Sequence of chain 1.A:
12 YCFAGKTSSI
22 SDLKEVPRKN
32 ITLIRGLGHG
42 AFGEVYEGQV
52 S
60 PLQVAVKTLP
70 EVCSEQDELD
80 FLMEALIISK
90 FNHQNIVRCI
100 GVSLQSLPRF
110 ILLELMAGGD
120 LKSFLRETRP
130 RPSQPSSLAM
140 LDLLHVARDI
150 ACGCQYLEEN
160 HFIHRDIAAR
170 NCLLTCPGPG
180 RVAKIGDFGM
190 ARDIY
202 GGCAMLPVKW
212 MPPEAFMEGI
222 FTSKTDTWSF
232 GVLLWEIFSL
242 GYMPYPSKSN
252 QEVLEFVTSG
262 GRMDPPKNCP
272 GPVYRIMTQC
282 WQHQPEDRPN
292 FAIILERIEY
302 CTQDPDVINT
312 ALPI

Binding-site contacts:
Ligand atom N5 contacts residue PRO290 of chain 1.A at 3.5 Å.
Ligand atom N5 contacts residue GLN280 of chain 1.A at 3.0 Å (h-bond).
Ligand atom C4 contacts residue GLN280 of chain 1.A at 4.1 Å.
Ligand atom C8 contacts residue PRO290 of chain 1.A at 3.8 Å (hydrophobic).
Ligand atom N6 contacts residue ASP288 of chain 1.A at 2.6 Å (salt-bridge).
Ligand atom N6 contacts residue GLN280 of chain 1.A at 3.5 Å (h-bond).
Ligand atom C1 contacts residue ASP288 of chain 1.A at 3.6 Å.
Ligand atom C1 contacts residue PRO290 of chain 1.A at 4.2 Å (hydrophobic).
Ligand atom C9 contacts residue PRO290 of chain 1.A at 3.6 Å (hydrophobic).
Ligand atom F32 contacts residue ARG276 of chain 1.A at 3.8 Å.
Ligand atom F30 contacts residue ILE294 of chain 1.A at 4.2 Å.
Ligand atom N6 contacts residue PRO290 of chain 1.A at 3.4 Å (h-bond).
Ligand atom C11 contacts residue ILE294 of chain 1.A at 3.6 Å (hydrophobic).
Ligand atom C2 contacts residue ARG289 of chain 1.A at 3.7 Å.
Ligand atom F30 contacts residue ILE277 of chain 1.A at 4.1 Å.
Ligand atom C3 contacts residue ILE294 of chain 1.A at 4.3 Å (hydrophobic).
Ligand atom C13 contacts residue ILE294 of chain 1.A at 3.7 Å (hydrophobic).
Ligand atom N5 contacts residue ARG289 of chain 1.A at 4.1 Å.
Ligand atom F32 contacts residue ILE277 of chain 1.A at 3.8 Å.
Ligand atom F30 contacts residue PRO290 of chain 1.A at 4.0 Å.
Ligand atom C4 contacts residue PRO290 of chain 1.A at 3.6 Å (hydrophobic).
Ligand atom C9 contacts residue ILE294 of chain 1.A at 3.8 Å (hydrophobic).
Ligand atom C2 contacts residue PRO290 of chain 1.A at 3.7 Å (hydrophobic).
Ligand atom F31 contacts residue ARG298 of chain 1.A at 2.7 Å.
Ligand atom F32 contacts residue GLN280 of chain 1.A at 3.5 Å.
Ligand atom C2 contacts residue ASP288 of chain 1.A at 3.5 Å.
Ligand atom F30 contacts residue ARG298 of chain 1.A at 3.6 Å.
Ligand atom C1 contacts residue GLU287 of chain 1.A at 3.7 Å.
Ligand atom C1 contacts residue ARG289 of chain 1.A at 3.5 Å.
Ligand atom C12 contacts residue ILE294 of chain 1.A at 3.6 Å (hydrophobic).
Ligand atom C29 contacts residue ARG298 of chain 1.A at 3.7 Å.
Ligand atom N6 contacts residue ARG289 of chain 1.A at 3.4 Å.
Ligand atom F30 contacts residue ILE295 of chain 1.A at 4.2 Å.
Ligand atom O14 contacts residue ILE294 of chain 1.A at 4.4 Å.
Ligand atom F31 contacts residue ILE277 of chain 1.A at 4.0 Å.
Ligand atom C9 contacts residue GLN280 of chain 1.A at 4.0 Å.
Ligand atom C3 contacts residue PRO290 of chain 1.A at 3.9 Å (hydrophobic).
Ligand atom C8 contacts residue ILE294 of chain 1.A at 3.8 Å (hydrophobic).
Ligand atom C10 contacts residue ILE294 of chain 1.A at 3.7 Å (hydrophobic).
Ligand atom N5 contacts residue ASP288 of chain 1.A at 3.6 Å.

The protein below binds the small molecule below.
Small molecule (SMILES): Cc1cc(-c2cc(C(F)(F)F)ccc2O[C@H]2C[C@@]2(CN)c2ccc(F)cc2F)[nH]n1